Sequence of chain 1.B:
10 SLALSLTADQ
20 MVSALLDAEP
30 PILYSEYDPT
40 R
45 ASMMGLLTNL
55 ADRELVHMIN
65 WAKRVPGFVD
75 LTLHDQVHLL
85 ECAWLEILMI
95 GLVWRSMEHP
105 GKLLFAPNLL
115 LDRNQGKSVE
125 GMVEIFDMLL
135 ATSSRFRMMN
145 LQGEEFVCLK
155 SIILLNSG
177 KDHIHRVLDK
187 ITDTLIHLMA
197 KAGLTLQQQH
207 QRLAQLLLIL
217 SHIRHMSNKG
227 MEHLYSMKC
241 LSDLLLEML

The protein below binds the small molecule below.
Small molecule (SMILES): CN(C)C(=O)/C=C\CNCCOc1ccc(Oc2c(-c3ccc(O)cc3)sc3cc(O)ccc23)cc1

Binding-site contacts:
Ligand atom O07 contacts residue LEU92 of chain 1.B at 3.9 Å.
Ligand atom C34 contacts residue ILE129 of chain 1.B at 3.3 Å (hydrophobic).
Ligand atom C03 contacts residue LEU92 of chain 1.B at 3.6 Å (hydrophobic).
Ligand atom C06 contacts residue ALA55 of chain 1.B at 3.9 Å (hydrophobic).
Ligand atom C33 contacts residue HIS229 of chain 1.B at 3.4 Å.
Ligand atom O11 contacts residue LEU51 of chain 1.B at 3.6 Å.
Ligand atom C06 contacts residue LEU51 of chain 1.B at 3.8 Å (hydrophobic).
Ligand atom C17 contacts residue THR52 of chain 1.B at 3.1 Å.
Ligand atom C21 contacts residue ASP56 of chain 1.B at 3.6 Å.
Ligand atom C25 contacts residue CYS235 of chain 1.B at 2.3 Å (hydrophobic).
Ligand atom C01 contacts residue LEU54 of chain 1.B at 3.8 Å (hydrophobic).
Ligand atom C20 contacts residue TRP88 of chain 1.B at 3.9 Å (hydrophobic).
Ligand atom O36 contacts residue MET126 of chain 1.B at 3.8 Å.
Ligand atom C02 contacts residue GLU58 of chain 1.B at 3.1 Å.
Ligand atom C01 contacts residue GLU58 of chain 1.B at 2.9 Å.
Ligand atom C31 contacts residue LEU230 of chain 1.B at 3.8 Å (hydrophobic).
Ligand atom C30 contacts residue LEU230 of chain 1.B at 3.2 Å (hydrophobic).
Ligand atom C15 contacts residue TRP88 of chain 1.B at 3.8 Å (hydrophobic).
Ligand atom C23 contacts residue CYS235 of chain 1.B at 2.6 Å (hydrophobic).
Ligand atom O07 contacts residue GLU58 of chain 1.B at 2.5 Å (salt-bridge).
Ligand atom O07 contacts residue ARG99 of chain 1.B at 2.9 Å (salt-bridge).
Ligand atom C34 contacts residue MET126 of chain 1.B at 3.8 Å (hydrophobic).
Ligand atom C14 contacts residue ALA55 of chain 1.B at 3.8 Å (hydrophobic).
Ligand atom C18 contacts residue MET48 of chain 1.B at 3.9 Å (hydrophobic).
Ligand atom O36 contacts residue ILE129 of chain 1.B at 3.2 Å.
Ligand atom O19 contacts residue THR52 of chain 1.B at 3.9 Å.
Ligand atom C35 contacts residue LEU133 of chain 1.B at 3.9 Å (hydrophobic).
Ligand atom N22 contacts residue CYS235 of chain 1.B at 3.9 Å.
Ligand atom C02 contacts residue ARG99 of chain 1.B at 3.8 Å.
Ligand atom C26 contacts residue CYS235 of chain 1.B at 3.6 Å (hydrophobic).
Ligand atom C32 contacts residue HIS229 of chain 1.B at 3.7 Å.
Ligand atom C18 contacts residue LEU51 of chain 1.B at 3.7 Å (hydrophobic).
Ligand atom C24 contacts residue CYS235 of chain 1.B at 1.7 Å (hydrophobic).
Ligand atom C18 contacts residue THR52 of chain 1.B at 3.8 Å.
Ligand atom C15 contacts residue ALA55 of chain 1.B at 3.6 Å (hydrophobic).
Ligand atom C29 contacts residue CYS235 of chain 1.B at 3.5 Å (hydrophobic).
Ligand atom C32 contacts residue LEU230 of chain 1.B at 3.5 Å (hydrophobic).
Ligand atom O36 contacts residue HIS229 of chain 1.B at 2.4 Å (h-bond).
Ligand atom C33 contacts residue MET126 of chain 1.B at 3.8 Å (hydrophobic).
Ligand atom S08 contacts residue LEU96 of chain 1.B at 3.8 Å.